This protein binds this small molecule.
Small molecule (SMILES): O=C(O)C(=O)O

Sequence of chain 1.E:
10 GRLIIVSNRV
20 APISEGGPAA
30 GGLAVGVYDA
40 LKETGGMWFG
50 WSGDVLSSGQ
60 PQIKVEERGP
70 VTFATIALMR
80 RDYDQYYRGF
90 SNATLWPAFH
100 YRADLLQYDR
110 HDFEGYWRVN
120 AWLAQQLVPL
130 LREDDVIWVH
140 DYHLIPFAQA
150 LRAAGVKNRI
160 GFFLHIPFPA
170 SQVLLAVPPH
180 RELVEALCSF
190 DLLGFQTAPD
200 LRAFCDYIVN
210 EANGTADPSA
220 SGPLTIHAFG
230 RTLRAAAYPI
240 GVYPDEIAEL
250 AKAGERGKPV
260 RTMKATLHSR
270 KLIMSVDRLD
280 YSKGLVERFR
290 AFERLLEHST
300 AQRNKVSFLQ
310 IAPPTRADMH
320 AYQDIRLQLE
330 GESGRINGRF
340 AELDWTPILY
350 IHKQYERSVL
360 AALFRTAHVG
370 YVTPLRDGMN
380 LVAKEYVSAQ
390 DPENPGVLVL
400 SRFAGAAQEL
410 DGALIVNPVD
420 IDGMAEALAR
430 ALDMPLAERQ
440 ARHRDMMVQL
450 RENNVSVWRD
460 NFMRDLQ

Binding-site contacts:
Ligand atom C2 contacts residue ASN393 of chain 1.E at 3.7 Å.
Ligand atom O4 contacts residue ASN393 of chain 1.E at 3.4 Å (h-bond).
Ligand atom O5 contacts residue ALA366 of chain 1.E at 3.2 Å (h-bond).
Ligand atom O3 contacts residue GLY395 of chain 1.E at 2.8 Å (h-bond).
Ligand atom C1 contacts residue THR365 of chain 1.E at 4.2 Å.
Ligand atom C1 contacts residue GLN389 of chain 1.E at 4.0 Å.
Ligand atom C1 contacts residue ARG364 of chain 1.E at 3.6 Å.
Ligand atom O5 contacts residue ARG364 of chain 1.E at 2.8 Å (salt-bridge).
Ligand atom O5 contacts residue HIS367 of chain 1.E at 3.7 Å.
Ligand atom O3 contacts residue ALA366 of chain 1.E at 3.7 Å.
Ligand atom O3 contacts residue GLN389 of chain 1.E at 3.3 Å (h-bond).
Ligand atom O4 contacts residue HIS367 of chain 1.E at 3.7 Å.
Ligand atom O6 contacts residue TAR1 of chain 1.GB at 2.7 Å (h-bond).
Ligand atom C2 contacts residue ARG364 of chain 1.E at 4.5 Å.
Ligand atom O3 contacts residue HIS367 of chain 1.E at 4.1 Å.
Ligand atom O5 contacts residue PHE363 of chain 1.E at 4.5 Å.
Ligand atom C1 contacts residue HIS367 of chain 1.E at 4.1 Å.
Ligand atom O6 contacts residue ARG364 of chain 1.E at 4.3 Å.
Ligand atom C1 contacts residue ALA366 of chain 1.E at 3.7 Å (hydrophobic).
Ligand atom O6 contacts residue THR365 of chain 1.E at 4.1 Å.
Ligand atom O4 contacts residue TAR1 of chain 1.GB at 3.2 Å (h-bond).
Ligand atom O5 contacts residue GLN389 of chain 1.E at 3.9 Å.
Ligand atom O3 contacts residue ASN393 of chain 1.E at 3.1 Å (h-bond).
Ligand atom C2 contacts residue THR365 of chain 1.E at 4.5 Å.
Ligand atom O3 contacts residue PRO394 of chain 1.E at 3.3 Å.
Ligand atom C2 contacts residue TAR1 of chain 1.GB at 3.3 Å.
Ligand atom C2 contacts residue HIS367 of chain 1.E at 4.0 Å.
Ligand atom O6 contacts residue HIS367 of chain 1.E at 4.1 Å.
Ligand atom C1 contacts residue GLY395 of chain 1.E at 4.0 Å.
Ligand atom O6 contacts residue ASN393 of chain 1.E at 4.0 Å.
Ligand atom C1 contacts residue ASN393 of chain 1.E at 3.6 Å.
Ligand atom O5 contacts residue THR365 of chain 1.E at 3.0 Å.
Ligand atom O3 contacts residue ARG364 of chain 1.E at 4.2 Å.